A protein and the small-molecule ligand that binds it are described below.
Small molecule (SMILES): CC(=O)N[C@@H]1[C@@H](O)[C@H](O)[C@@H](CO)O[C@H]1O

Sequence of chain 1.A:
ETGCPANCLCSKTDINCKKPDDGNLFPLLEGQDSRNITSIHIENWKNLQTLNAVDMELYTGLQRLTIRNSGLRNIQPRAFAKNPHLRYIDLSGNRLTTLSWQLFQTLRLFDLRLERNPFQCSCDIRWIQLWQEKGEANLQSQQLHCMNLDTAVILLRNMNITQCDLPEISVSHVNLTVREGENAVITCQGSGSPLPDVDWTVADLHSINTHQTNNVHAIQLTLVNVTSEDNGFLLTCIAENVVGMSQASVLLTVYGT

Binding-site contacts:
Ligand atom O7 contacts residue ASN229 of chain 1.A at 2.7 Å (h-bond).
Ligand atom C4 contacts residue ASN229 of chain 1.A at 4.2 Å.
Ligand atom O5 contacts residue ASN229 of chain 1.A at 2.4 Å (h-bond).
Ligand atom C3 contacts residue ASN229 of chain 1.A at 3.9 Å.
Ligand atom C2 contacts residue ASN229 of chain 1.A at 2.5 Å.
Ligand atom C7 contacts residue ASN229 of chain 1.A at 3.1 Å.
Ligand atom N2 contacts residue ASN229 of chain 1.A at 3.1 Å (h-bond).
Ligand atom C1 contacts residue ASN229 of chain 1.A at 1.4 Å.
Ligand atom C8 contacts residue ASN229 of chain 1.A at 4.4 Å.
Ligand atom C5 contacts residue ASN229 of chain 1.A at 3.6 Å.